Sequence of chain 3.A:
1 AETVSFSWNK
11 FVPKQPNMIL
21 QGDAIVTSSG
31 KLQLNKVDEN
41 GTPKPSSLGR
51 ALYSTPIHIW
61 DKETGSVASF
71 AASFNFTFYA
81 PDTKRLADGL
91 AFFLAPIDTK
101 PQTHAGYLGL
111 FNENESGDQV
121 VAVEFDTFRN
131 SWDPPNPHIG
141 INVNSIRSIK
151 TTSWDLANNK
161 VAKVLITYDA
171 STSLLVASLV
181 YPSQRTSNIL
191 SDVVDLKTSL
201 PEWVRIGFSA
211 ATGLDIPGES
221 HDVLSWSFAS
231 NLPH

Binding-site contacts:
Ligand atom O4 contacts residue GLY213 of chain 3.A at 3.6 Å.
Ligand atom C7 contacts residue ASP215 of chain 3.A at 3.7 Å.
Ligand atom C5 contacts residue LEU214 of chain 3.A at 4.1 Å (hydrophobic).
Ligand atom C3 contacts residue ASN130 of chain 3.A at 3.4 Å.
Ligand atom C3 contacts residue ASP215 of chain 3.A at 4.2 Å.
Ligand atom O4 contacts residue LEU214 of chain 3.A at 3.6 Å.
Ligand atom C4 contacts residue ALA87 of chain 3.A at 4.4 Å (hydrophobic).
Ligand atom O6 contacts residue ILE216 of chain 3.A at 3.8 Å.
Ligand atom O3 contacts residue ASP88 of chain 3.A at 2.7 Å (salt-bridge).
Ligand atom C6 contacts residue ASP215 of chain 3.A at 3.0 Å.
Ligand atom C1 contacts residue LEU214 of chain 3.A at 3.9 Å (hydrophobic).
Ligand atom N2 contacts residue ASP215 of chain 3.A at 4.2 Å.
Ligand atom C2 contacts residue ASN130 of chain 3.A at 4.2 Å.
Ligand atom O4 contacts residue LEU214 of chain 3.A at 2.8 Å (h-bond).
Ligand atom C2 contacts residue LEU214 of chain 3.A at 4.0 Å (hydrophobic).
Ligand atom O3 contacts residue ASN130 of chain 3.A at 3.0 Å (h-bond).
Ligand atom C4 contacts residue ASP88 of chain 3.A at 3.5 Å.
Ligand atom C6 contacts residue GLY213 of chain 3.A at 4.4 Å.
Ligand atom C6 contacts residue ILE216 of chain 3.A at 4.0 Å (hydrophobic).
Ligand atom O7 contacts residue ASP215 of chain 3.A at 3.5 Å (salt-bridge).
Ligand atom O5 contacts residue LEU214 of chain 3.A at 3.2 Å.
Ligand atom C2 contacts residue ALA105 of chain 3.A at 4.3 Å (hydrophobic).
Ligand atom C5 contacts residue ASP215 of chain 3.A at 4.2 Å.
Ligand atom C8 contacts residue ASP215 of chain 3.A at 4.3 Å.
Ligand atom O2 contacts residue ASN130 of chain 3.A at 3.7 Å.
Ligand atom O4 contacts residue ALA105 of chain 3.A at 4.0 Å.
Ligand atom O4 contacts residue ALA87 of chain 3.A at 4.0 Å.
Ligand atom O5 contacts residue ASP215 of chain 3.A at 4.0 Å.
Ligand atom O3 contacts residue ASP215 of chain 3.A at 3.2 Å (salt-bridge).
Ligand atom O3 contacts residue PHE128 of chain 3.A at 3.8 Å.
Ligand atom C4 contacts residue LEU214 of chain 3.A at 4.1 Å (hydrophobic).
Ligand atom O3 contacts residue ALA105 of chain 3.A at 3.9 Å.
Ligand atom O3 contacts residue GLY106 of chain 3.A at 3.2 Å (h-bond).
Ligand atom O4 contacts residue ASP88 of chain 3.A at 2.6 Å (salt-bridge).
Ligand atom C3 contacts residue ASP88 of chain 3.A at 3.7 Å.
Ligand atom C3 contacts residue PHE128 of chain 3.A at 3.5 Å (hydrophobic).
Ligand atom C6 contacts residue LEU214 of chain 3.A at 3.7 Å (hydrophobic).
Ligand atom C4 contacts residue PHE128 of chain 3.A at 3.6 Å (hydrophobic).
Ligand atom C5 contacts residue PHE128 of chain 3.A at 3.9 Å (hydrophobic).
Ligand atom O6 contacts residue ASP215 of chain 3.A at 2.5 Å (salt-bridge).

This protein binds this small molecule.
Small molecule (SMILES): CC(=O)N[C@H]1CO[C@H](CO)[C@@H](O[C@@H]2O[C@H](CO)[C@H](O)[C@H](O)[C@H]2O)[C@@H]1O